A small-molecule ligand and the protein it binds are described below.
Small molecule (SMILES): OCC#Cc1ccc(O[C@H]2O[C@H](CO)[C@@H](O)[C@H](O)[C@@H]2O)cc1

Sequence of chain 1.B:
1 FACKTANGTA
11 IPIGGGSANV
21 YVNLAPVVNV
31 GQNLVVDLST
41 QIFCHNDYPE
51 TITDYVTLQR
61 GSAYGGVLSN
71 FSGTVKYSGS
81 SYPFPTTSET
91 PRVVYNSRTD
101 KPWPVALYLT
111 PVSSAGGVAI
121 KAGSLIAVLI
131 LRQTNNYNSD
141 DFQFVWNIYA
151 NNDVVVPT

Binding-site contacts:
Ligand atom O4 contacts residue ASP54 of chain 1.B at 2.5 Å (salt-bridge).
Ligand atom C9 contacts residue TYR48 of chain 1.B at 3.5 Å (hydrophobic).
Ligand atom C4 contacts residue PHE1 of chain 1.B at 3.7 Å (hydrophobic).
Ligand atom O4 contacts residue ILE52 of chain 1.B at 3.7 Å.
Ligand atom C8 contacts residue TYR48 of chain 1.B at 3.6 Å (hydrophobic).
Ligand atom O6 contacts residue PHE1 of chain 1.B at 2.9 Å (h-bond).
Ligand atom O3 contacts residue PHE142 of chain 1.B at 3.8 Å.
Ligand atom O5 contacts residue ASP47 of chain 1.B at 3.8 Å.
Ligand atom C6 contacts residue ILE52 of chain 1.B at 4.0 Å (hydrophobic).
Ligand atom C4 contacts residue ASP54 of chain 1.B at 3.4 Å.
Ligand atom O3 contacts residue GLN133 of chain 1.B at 3.1 Å (h-bond).
Ligand atom O6 contacts residue ASP54 of chain 1.B at 2.5 Å (salt-bridge).
Ligand atom O4 contacts residue ASN135 of chain 1.B at 3.0 Å (h-bond).
Ligand atom C14 contacts residue ASP47 of chain 1.B at 4.0 Å.
Ligand atom O5 contacts residue PHE1 of chain 1.B at 3.0 Å (h-bond).
Ligand atom C10 contacts residue TYR48 of chain 1.B at 3.9 Å (hydrophobic).
Ligand atom C5 contacts residue ASP54 of chain 1.B at 4.0 Å.
Ligand atom O6 contacts residue ASP47 of chain 1.B at 2.7 Å (salt-bridge).
Ligand atom C2 contacts residue PHE1 of chain 1.B at 3.8 Å (hydrophobic).
Ligand atom O2 contacts residue PHE1 of chain 1.B at 3.0 Å (h-bond).
Ligand atom C3 contacts residue GLN133 of chain 1.B at 4.0 Å.
Ligand atom C7 contacts residue TYR48 of chain 1.B at 3.8 Å (hydrophobic).
Ligand atom O6 contacts residue ASN46 of chain 1.B at 3.2 Å (h-bond).
Ligand atom O3 contacts residue ASP140 of chain 1.B at 2.7 Å (salt-bridge).
Ligand atom C3 contacts residue ASP140 of chain 1.B at 3.2 Å.
Ligand atom O2 contacts residue ILE13 of chain 1.B at 3.5 Å.
Ligand atom C4 contacts residue ASN135 of chain 1.B at 4.0 Å.
Ligand atom C5 contacts residue PHE1 of chain 1.B at 3.6 Å (hydrophobic).
Ligand atom C3 contacts residue ASN135 of chain 1.B at 3.9 Å.
Ligand atom C6 contacts residue PHE1 of chain 1.B at 3.7 Å (hydrophobic).
Ligand atom C6 contacts residue ASP47 of chain 1.B at 3.6 Å.
Ligand atom C1 contacts residue PHE1 of chain 1.B at 3.7 Å (hydrophobic).
Ligand atom C2 contacts residue ASP140 of chain 1.B at 3.7 Å.
Ligand atom C6 contacts residue TYR48 of chain 1.B at 4.0 Å (hydrophobic).
Ligand atom C6 contacts residue ASP54 of chain 1.B at 3.3 Å.
Ligand atom C6 contacts residue ASN46 of chain 1.B at 3.5 Å.
Ligand atom O4 contacts residue GLN133 of chain 1.B at 3.4 Å (h-bond).
Ligand atom C4 contacts residue GLN133 of chain 1.B at 3.7 Å.
Ligand atom C15 contacts residue TYR48 of chain 1.B at 3.6 Å (hydrophobic).
Ligand atom O3 contacts residue ASN135 of chain 1.B at 3.6 Å (h-bond).

Sequence of chain 2.A:
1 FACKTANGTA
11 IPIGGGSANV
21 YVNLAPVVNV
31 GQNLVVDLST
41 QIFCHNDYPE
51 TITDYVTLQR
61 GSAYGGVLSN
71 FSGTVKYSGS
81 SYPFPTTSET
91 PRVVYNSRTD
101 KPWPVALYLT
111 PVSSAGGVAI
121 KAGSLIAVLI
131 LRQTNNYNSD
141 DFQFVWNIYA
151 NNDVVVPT